A small-molecule ligand and the protein it binds are described below.
Small molecule (SMILES): CC(=O)N[C@@H]1[C@@H](O)[C@H](O)[C@@H](CO)O[C@H]1O

Sequence of chain 59.F:
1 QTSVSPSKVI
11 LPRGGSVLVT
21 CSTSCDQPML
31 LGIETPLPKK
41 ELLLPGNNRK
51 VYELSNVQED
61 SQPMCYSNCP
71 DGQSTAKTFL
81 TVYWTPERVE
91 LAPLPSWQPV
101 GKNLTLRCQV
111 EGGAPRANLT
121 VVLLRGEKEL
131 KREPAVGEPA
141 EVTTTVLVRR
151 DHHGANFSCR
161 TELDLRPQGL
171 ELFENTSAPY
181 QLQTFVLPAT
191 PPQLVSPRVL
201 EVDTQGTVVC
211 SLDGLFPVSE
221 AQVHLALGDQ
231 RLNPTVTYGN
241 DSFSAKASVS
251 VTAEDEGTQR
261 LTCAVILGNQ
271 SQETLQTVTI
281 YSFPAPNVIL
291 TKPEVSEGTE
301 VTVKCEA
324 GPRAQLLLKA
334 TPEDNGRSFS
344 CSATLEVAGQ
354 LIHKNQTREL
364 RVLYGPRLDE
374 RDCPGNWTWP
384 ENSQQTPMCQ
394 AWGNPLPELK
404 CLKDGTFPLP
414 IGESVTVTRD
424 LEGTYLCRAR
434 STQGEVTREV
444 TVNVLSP

Binding-site contacts:
Ligand atom N2 contacts residue TRP97 of chain 59.F at 2.4 Å (h-bond).
Ligand atom C8 contacts residue TRP97 of chain 59.F at 4.0 Å (hydrophobic).
Ligand atom C8 contacts residue PRO99 of chain 59.F at 3.9 Å (hydrophobic).
Ligand atom C4 contacts residue ASN269 of chain 59.F at 3.7 Å.
Ligand atom O3 contacts residue TRP97 of chain 59.F at 2.5 Å (h-bond).
Ligand atom C6 contacts residue ASN269 of chain 59.F at 4.3 Å.
Ligand atom C3 contacts residue ASN269 of chain 59.F at 3.1 Å.
Ligand atom C1 contacts residue TRP97 of chain 59.F at 4.2 Å (hydrophobic).
Ligand atom O7 contacts residue TRP97 of chain 59.F at 3.8 Å.
Ligand atom C1 contacts residue ASN269 of chain 59.F at 1.4 Å.
Ligand atom N2 contacts residue ASN269 of chain 59.F at 2.8 Å (h-bond).
Ligand atom O7 contacts residue ASN269 of chain 59.F at 3.4 Å (h-bond).
Ligand atom C7 contacts residue ASN269 of chain 59.F at 3.5 Å.
Ligand atom O3 contacts residue ASN269 of chain 59.F at 4.4 Å.
Ligand atom C5 contacts residue ASN269 of chain 59.F at 3.0 Å.
Ligand atom C4 contacts residue TRP97 of chain 59.F at 4.1 Å (hydrophobic).
Ligand atom C3 contacts residue TRP97 of chain 59.F at 2.7 Å (hydrophobic).
Ligand atom O5 contacts residue ASN269 of chain 59.F at 2.4 Å (h-bond).
Ligand atom C7 contacts residue TRP97 of chain 59.F at 3.3 Å (hydrophobic).
Ligand atom C2 contacts residue ASN269 of chain 59.F at 2.5 Å.
Ligand atom O3 contacts residue PRO95 of chain 59.F at 4.4 Å.
Ligand atom O4 contacts residue TRP97 of chain 59.F at 3.8 Å.
Ligand atom C2 contacts residue TRP97 of chain 59.F at 3.1 Å (hydrophobic).